Sequence of chain 13.D:
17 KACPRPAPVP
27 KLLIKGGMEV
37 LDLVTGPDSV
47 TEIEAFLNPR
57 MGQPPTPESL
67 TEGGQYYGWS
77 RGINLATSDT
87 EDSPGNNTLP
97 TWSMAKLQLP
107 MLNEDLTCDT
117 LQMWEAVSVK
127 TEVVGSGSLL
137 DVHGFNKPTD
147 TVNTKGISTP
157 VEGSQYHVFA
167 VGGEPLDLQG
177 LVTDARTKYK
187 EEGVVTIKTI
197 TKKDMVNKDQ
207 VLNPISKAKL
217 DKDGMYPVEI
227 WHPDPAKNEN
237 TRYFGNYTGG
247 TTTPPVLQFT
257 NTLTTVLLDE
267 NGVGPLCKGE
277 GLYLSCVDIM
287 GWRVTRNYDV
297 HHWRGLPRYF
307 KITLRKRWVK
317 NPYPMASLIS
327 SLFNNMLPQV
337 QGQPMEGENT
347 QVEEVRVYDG

Sequence of chain 13.C:
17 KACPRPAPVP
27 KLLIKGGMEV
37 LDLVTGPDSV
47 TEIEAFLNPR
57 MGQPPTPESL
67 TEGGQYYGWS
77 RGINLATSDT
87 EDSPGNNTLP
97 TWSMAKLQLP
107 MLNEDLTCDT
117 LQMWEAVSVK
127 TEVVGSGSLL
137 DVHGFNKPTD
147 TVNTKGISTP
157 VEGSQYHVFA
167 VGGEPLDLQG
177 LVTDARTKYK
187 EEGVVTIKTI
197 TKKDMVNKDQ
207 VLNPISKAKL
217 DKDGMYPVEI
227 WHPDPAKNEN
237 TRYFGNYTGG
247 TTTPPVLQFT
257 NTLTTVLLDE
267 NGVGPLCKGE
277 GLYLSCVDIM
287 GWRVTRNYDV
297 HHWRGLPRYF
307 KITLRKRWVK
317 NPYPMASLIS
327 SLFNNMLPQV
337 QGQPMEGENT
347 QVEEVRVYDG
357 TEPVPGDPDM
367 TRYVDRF

Binding-site contacts:
Ligand atom O4 contacts residue HIS298 of chain 13.C at 3.1 Å (h-bond).
Ligand atom C4 contacts residue HIS298 of chain 13.C at 3.9 Å.
Ligand atom C6 contacts residue TYR72 of chain 13.C at 3.7 Å (hydrophobic).
Ligand atom C4 contacts residue TYR72 of chain 13.C at 3.5 Å (hydrophobic).
Ligand atom O10 contacts residue ASN293 of chain 13.C at 4.5 Å.
Ligand atom C1 contacts residue GLY78 of chain 13.C at 4.0 Å.
Ligand atom O4 contacts residue THR291 of chain 13.C at 3.9 Å.
Ligand atom C3 contacts residue GLY78 of chain 13.C at 4.1 Å.
Ligand atom O6 contacts residue ASN93 of chain 13.C at 4.3 Å.
Ligand atom C2 contacts residue GLY78 of chain 13.C at 4.0 Å.
Ligand atom O4 contacts residue TYR72 of chain 13.C at 4.0 Å.
Ligand atom C8 contacts residue ARG77 of chain 13.C at 4.4 Å.
Ligand atom O1B contacts residue TYR72 of chain 13.C at 4.2 Å.
Ligand atom C3 contacts residue HIS298 of chain 13.C at 4.0 Å.
Ligand atom O1B contacts residue SER89 of chain 13.C at 4.4 Å.
Ligand atom O8 contacts residue TYR72 of chain 13.C at 4.0 Å.
Ligand atom O1A contacts residue TYR72 of chain 13.C at 4.0 Å.
Ligand atom C7 contacts residue TYR72 of chain 13.C at 4.3 Å (hydrophobic).
Ligand atom O4 contacts residue ILE79 of chain 13.C at 3.9 Å.
Ligand atom C10 contacts residue TYR72 of chain 13.C at 4.0 Å (hydrophobic).
Ligand atom C6 contacts residue ASN93 of chain 13.C at 3.9 Å.
Ligand atom C1 contacts residue ARG77 of chain 13.C at 3.4 Å.
Ligand atom C3 contacts residue ARG77 of chain 13.C at 4.3 Å.
Ligand atom C3 contacts residue GLY78 of chain 13.C at 3.8 Å.
Ligand atom C11 contacts residue ASP85 of chain 13.D at 4.0 Å.
Ligand atom N5 contacts residue TYR72 of chain 13.C at 2.9 Å (h-bond).
Ligand atom C11 contacts residue TYR72 of chain 13.C at 4.2 Å (hydrophobic).
Ligand atom O8 contacts residue ARG77 of chain 13.C at 3.5 Å (salt-bridge).
Ligand atom O1B contacts residue ARG77 of chain 13.C at 3.1 Å (salt-bridge).
Ligand atom O4 contacts residue ASN80 of chain 13.C at 4.4 Å.
Ligand atom C4 contacts residue GLY78 of chain 13.C at 3.5 Å.
Ligand atom C5 contacts residue TYR72 of chain 13.C at 3.5 Å (hydrophobic).
Ligand atom O1A contacts residue ARG77 of chain 13.C at 2.9 Å (salt-bridge).
Ligand atom O3 contacts residue GLY78 of chain 13.C at 3.5 Å.
Ligand atom C1 contacts residue TYR72 of chain 13.C at 4.3 Å (hydrophobic).
Ligand atom O1A contacts residue GLY78 of chain 13.C at 3.1 Å (h-bond).
Ligand atom O4 contacts residue GLY78 of chain 13.C at 3.4 Å.

The small molecule below binds the protein below.
Small molecule (SMILES): CC(=O)N[C@@H]1[C@@H](O[C@@H]2O[C@H](CO)[C@H](O)[C@H](O[C@]3(C(=O)O)C[C@H](O)[C@@H](NC(C)=O)[C@H]([C@H](O)[C@H](O)CO)O3)[C@H]2O)[C@H](O)[C@@H](CO[C@]2(C(=O)O)C[C@H](O)[C@@H](NC(C)=O)[C@H]([C@H](O)[C@H](O)CO)O2)O[C@H]1O